Binding-site contacts:
Ligand atom C7 contacts residue ASN18 of chain 1.A at 3.3 Å.
Ligand atom C8 contacts residue THR16 of chain 1.A at 3.2 Å.
Ligand atom C1 contacts residue ASN18 of chain 1.A at 1.4 Å.
Ligand atom C4 contacts residue ASN18 of chain 1.A at 4.2 Å.
Ligand atom C3 contacts residue ASN18 of chain 1.A at 3.8 Å.
Ligand atom C8 contacts residue ASN18 of chain 1.A at 4.4 Å.
Ligand atom C2 contacts residue ASN18 of chain 1.A at 2.5 Å.
Ligand atom C6 contacts residue THR70 of chain 1.A at 3.5 Å.
Ligand atom N2 contacts residue THR16 of chain 1.A at 4.4 Å.
Ligand atom O5 contacts residue ASN18 of chain 1.A at 2.3 Å (h-bond).
Ligand atom N2 contacts residue ASN18 of chain 1.A at 2.9 Å (h-bond).
Ligand atom O7 contacts residue ASN18 of chain 1.A at 3.4 Å (h-bond).
Ligand atom C5 contacts residue ASN18 of chain 1.A at 3.6 Å.
Ligand atom C7 contacts residue THR16 of chain 1.A at 4.3 Å.
Ligand atom C6 contacts residue SER63 of chain 1.A at 3.1 Å.

Sequence of chain 1.A:
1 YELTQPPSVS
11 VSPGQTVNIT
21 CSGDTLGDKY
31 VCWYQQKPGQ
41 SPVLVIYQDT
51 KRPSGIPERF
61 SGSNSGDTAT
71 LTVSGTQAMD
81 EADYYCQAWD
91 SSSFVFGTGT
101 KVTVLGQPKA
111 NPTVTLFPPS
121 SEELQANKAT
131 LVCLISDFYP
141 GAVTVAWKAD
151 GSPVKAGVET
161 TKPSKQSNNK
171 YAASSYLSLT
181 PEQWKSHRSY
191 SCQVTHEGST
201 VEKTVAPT

This protein binds this small molecule.
Small molecule (SMILES): CC(=O)N[C@H]1[C@H](O[C@H]2[C@H](O)[C@@H](NC(C)=O)CO[C@@H]2CO[C@@H]2O[C@@H](C)[C@@H](O)[C@@H](O)[C@@H]2O)O[C@H](CO)[C@@H](O)[C@@H]1O